This small molecule binds to this protein.
Small molecule (SMILES): CC(=O)N[C@H]1[C@H](O[C@H]2[C@H](O)[C@@H](NC(C)=O)CO[C@@H]2CO)O[C@H](CO)[C@@H](O[C@@H]2O[C@H](CO)[C@@H](O)[C@H](O[C@H]3O[C@H](CO)[C@@H](O)[C@H](O)[C@@H]3O)[C@@H]2O)[C@@H]1O

Sequence of chain 1.E:
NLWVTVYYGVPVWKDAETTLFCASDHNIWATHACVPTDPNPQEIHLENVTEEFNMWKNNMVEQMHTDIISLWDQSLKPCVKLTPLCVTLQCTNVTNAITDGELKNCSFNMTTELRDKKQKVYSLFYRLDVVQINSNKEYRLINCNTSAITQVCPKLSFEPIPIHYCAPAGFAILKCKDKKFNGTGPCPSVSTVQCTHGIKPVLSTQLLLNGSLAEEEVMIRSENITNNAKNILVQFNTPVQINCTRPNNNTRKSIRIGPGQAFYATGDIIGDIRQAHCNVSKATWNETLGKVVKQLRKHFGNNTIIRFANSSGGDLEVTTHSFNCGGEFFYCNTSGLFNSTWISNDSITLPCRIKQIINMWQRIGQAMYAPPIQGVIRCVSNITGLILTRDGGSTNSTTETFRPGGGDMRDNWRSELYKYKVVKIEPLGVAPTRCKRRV

Binding-site contacts:
Ligand atom C3 contacts residue ASN330 of chain 1.E at 3.7 Å.
Ligand atom C2 contacts residue ASN330 of chain 1.E at 2.4 Å.
Ligand atom C4 contacts residue NAG1 of chain 1.AA at 4.5 Å.
Ligand atom O7 contacts residue ASN330 of chain 1.E at 4.3 Å.
Ligand atom C5 contacts residue NAG2 of chain 1.AA at 4.1 Å.
Ligand atom N2 contacts residue ASN330 of chain 1.E at 2.8 Å (h-bond).
Ligand atom C7 contacts residue SER331 of chain 1.E at 4.2 Å.
Ligand atom O3 contacts residue NAG1 of chain 1.AA at 4.5 Å.
Ligand atom O7 contacts residue NAG2 of chain 1.AA at 3.8 Å.
Ligand atom C7 contacts residue NAG1 of chain 1.AA at 4.2 Å.
Ligand atom O6 contacts residue NAG1 of chain 1.AA at 2.9 Å (h-bond).
Ligand atom C5 contacts residue NAG1 of chain 1.AA at 4.0 Å.
Ligand atom C8 contacts residue THR339 of chain 1.E at 4.0 Å.
Ligand atom C7 contacts residue ASN330 of chain 1.E at 3.7 Å.
Ligand atom O5 contacts residue NAG1 of chain 1.AA at 4.2 Å.
Ligand atom O5 contacts residue ASN330 of chain 1.E at 2.4 Å (h-bond).
Ligand atom O2 contacts residue NAG2 of chain 1.AA at 3.6 Å (h-bond).
Ligand atom O4 contacts residue NAG2 of chain 1.AA at 4.0 Å.
Ligand atom C5 contacts residue ASN330 of chain 1.E at 3.7 Å.
Ligand atom C8 contacts residue SER331 of chain 1.E at 3.6 Å.
Ligand atom C1 contacts residue ASN330 of chain 1.E at 1.4 Å.
Ligand atom C6 contacts residue NAG2 of chain 1.AA at 4.0 Å.
Ligand atom N2 contacts residue SER331 of chain 1.E at 3.7 Å.
Ligand atom C4 contacts residue ASN330 of chain 1.E at 4.2 Å.
Ligand atom C6 contacts residue NAG1 of chain 1.AA at 3.7 Å.
Ligand atom O6 contacts residue NAG2 of chain 1.AA at 4.0 Å.
Ligand atom O7 contacts residue NAG1 of chain 1.AA at 3.0 Å (h-bond).
Ligand atom C2 contacts residue NAG2 of chain 1.AA at 4.5 Å.